Sequence of chain 1.A:
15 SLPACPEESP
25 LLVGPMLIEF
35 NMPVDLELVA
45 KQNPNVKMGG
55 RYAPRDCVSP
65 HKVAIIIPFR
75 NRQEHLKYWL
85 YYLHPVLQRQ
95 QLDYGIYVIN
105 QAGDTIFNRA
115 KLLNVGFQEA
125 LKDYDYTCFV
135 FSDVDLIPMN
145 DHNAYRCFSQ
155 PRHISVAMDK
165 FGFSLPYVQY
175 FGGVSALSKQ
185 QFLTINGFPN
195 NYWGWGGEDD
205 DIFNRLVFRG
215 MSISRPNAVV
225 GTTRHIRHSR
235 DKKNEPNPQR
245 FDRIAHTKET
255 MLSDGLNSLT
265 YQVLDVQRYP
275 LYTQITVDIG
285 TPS

The small molecule below binds the protein below.
Small molecule (SMILES): CC(=O)N[C@H]1[C@H](OC[C@H]2O[C@@H](O[C@H]3[C@H](O)[C@@H](O)[C@H](O)O[C@@H]3CO)[C@H](O)[C@@H](O)[C@H]2O)O[C@H](CO)[C@@H](O)[C@@H]1O

Binding-site contacts:
Ligand atom O4 contacts residue TRP199 of chain 1.A at 3.8 Å.
Ligand atom C1 contacts residue TYR171 of chain 1.A at 3.6 Å (hydrophobic).
Ligand atom O4 contacts residue GOL1 of chain 1.I at 3.3 Å.
Ligand atom O6 contacts residue PHE165 of chain 1.A at 3.6 Å.
Ligand atom O4 contacts residue PHE245 of chain 1.A at 3.9 Å.
Ligand atom O7 contacts residue GLY201 of chain 1.A at 3.9 Å.
Ligand atom C3 contacts residue ASP204 of chain 1.A at 3.8 Å.
Ligand atom C4 contacts residue GOL1 of chain 1.I at 3.8 Å.
Ligand atom O3 contacts residue GLY200 of chain 1.A at 3.6 Å.
Ligand atom O7 contacts residue TRP199 of chain 1.A at 3.8 Å.
Ligand atom O2 contacts residue LYS164 of chain 1.A at 3.2 Å (salt-bridge).
Ligand atom O7 contacts residue ARG244 of chain 1.A at 2.8 Å (salt-bridge).
Ligand atom C8 contacts residue GLY201 of chain 1.A at 3.6 Å.
Ligand atom C6 contacts residue PHE165 of chain 1.A at 3.5 Å (hydrophobic).
Ligand atom C5 contacts residue TYR171 of chain 1.A at 3.7 Å (hydrophobic).
Ligand atom C8 contacts residue ASP204 of chain 1.A at 3.4 Å.
Ligand atom O4 contacts residue TYR174 of chain 1.A at 3.3 Å.
Ligand atom C4 contacts residue ASP203 of chain 1.A at 3.6 Å.
Ligand atom O3 contacts residue PHE245 of chain 1.A at 3.6 Å.
Ligand atom N2 contacts residue GLY201 of chain 1.A at 3.6 Å (h-bond).
Ligand atom C6 contacts residue TYR174 of chain 1.A at 3.7 Å (hydrophobic).
Ligand atom O3 contacts residue ARG244 of chain 1.A at 3.5 Å (salt-bridge).
Ligand atom O3 contacts residue TRP199 of chain 1.A at 3.7 Å.
Ligand atom N2 contacts residue ASP204 of chain 1.A at 2.8 Å (salt-bridge).
Ligand atom O4 contacts residue ARG244 of chain 1.A at 3.1 Å (salt-bridge).
Ligand atom C2 contacts residue ASP204 of chain 1.A at 3.8 Å.
Ligand atom O2 contacts residue PHE165 of chain 1.A at 3.9 Å.
Ligand atom O5 contacts residue TRP199 of chain 1.A at 3.9 Å.
Ligand atom O4 contacts residue ASP203 of chain 1.A at 2.6 Å (salt-bridge).
Ligand atom C7 contacts residue ASP204 of chain 1.A at 3.6 Å.
Ligand atom O3 contacts residue GOL1 of chain 1.I at 3.3 Å.
Ligand atom C3 contacts residue TRP199 of chain 1.A at 3.9 Å (hydrophobic).
Ligand atom O4 contacts residue TRP199 of chain 1.A at 3.7 Å.
Ligand atom O3 contacts residue ASP203 of chain 1.A at 2.6 Å (salt-bridge).
Ligand atom C7 contacts residue ARG244 of chain 1.A at 3.8 Å.
Ligand atom O3 contacts residue GLY201 of chain 1.A at 2.8 Å (h-bond).
Ligand atom C3 contacts residue TYR171 of chain 1.A at 3.7 Å (hydrophobic).
Ligand atom O6 contacts residue TRP199 of chain 1.A at 3.8 Å.
Ligand atom C3 contacts residue ASP203 of chain 1.A at 3.3 Å.
Ligand atom C7 contacts residue GLY201 of chain 1.A at 3.5 Å.